Binding-site contacts:
Ligand atom O4' contacts residue GLN199 of chain 1.B at 2.5 Å (h-bond).
Ligand atom O4' contacts residue LEU198 of chain 1.B at 3.7 Å.
Ligand atom C1 contacts residue GLY88 of chain 1.B at 3.3 Å.
Ligand atom C3 contacts residue GLY88 of chain 1.B at 3.8 Å.
Ligand atom C4' contacts residue GLN199 of chain 1.B at 3.3 Å.
Ligand atom O2 contacts residue SER166 of chain 1.B at 2.9 Å (h-bond).
Ligand atom C5' contacts residue LEU198 of chain 1.B at 3.8 Å (hydrophobic).
Ligand atom C3 contacts residue SER166 of chain 1.B at 3.3 Å.
Ligand atom C5' contacts residue SER202 of chain 1.B at 3.7 Å.
Ligand atom C1' contacts residue TYR316 of chain 1.B at 3.6 Å (hydrophobic).
Ligand atom C6' contacts residue TYR316 of chain 1.B at 3.8 Å (hydrophobic).
Ligand atom C3 contacts residue TYR316 of chain 1.B at 4.0 Å (hydrophobic).
Ligand atom C4' contacts residue TYR316 of chain 1.B at 3.9 Å (hydrophobic).
Ligand atom C6' contacts residue LEU198 of chain 1.B at 4.0 Å (hydrophobic).
Ligand atom O1 contacts residue GLY87 of chain 1.B at 3.5 Å.
Ligand atom C2' contacts residue TYR316 of chain 1.B at 3.6 Å (hydrophobic).
Ligand atom O1 contacts residue THR167 of chain 1.B at 2.9 Å (h-bond).
Ligand atom C4' contacts residue LEU198 of chain 1.B at 3.7 Å (hydrophobic).
Ligand atom O2 contacts residue HIS417 of chain 1.B at 2.7 Å (h-bond).
Ligand atom C3' contacts residue PHE195 of chain 1.B at 3.8 Å (hydrophobic).
Ligand atom O4' contacts residue PHE314 of chain 1.B at 3.4 Å.
Ligand atom C4' contacts residue SER202 of chain 1.B at 3.9 Å.
Ligand atom C3' contacts residue LEU198 of chain 1.B at 3.9 Å (hydrophobic).
Ligand atom C1 contacts residue HIS417 of chain 1.B at 3.5 Å.
Ligand atom O4' contacts residue SER202 of chain 1.B at 3.2 Å (h-bond).
Ligand atom C1 contacts residue SER166 of chain 1.B at 2.4 Å.
Ligand atom C2 contacts residue ILE380 of chain 1.B at 4.0 Å (hydrophobic).
Ligand atom C5' contacts residue TYR316 of chain 1.B at 4.0 Å (hydrophobic).
Ligand atom O1 contacts residue SER166 of chain 1.B at 2.6 Å (h-bond).
Ligand atom C2 contacts residue SER166 of chain 1.B at 2.7 Å.
Ligand atom C2' contacts residue PHE195 of chain 1.B at 3.9 Å (hydrophobic).
Ligand atom C5' contacts residue PHE314 of chain 1.B at 3.8 Å (hydrophobic).
Ligand atom C4' contacts residue PHE314 of chain 1.B at 3.8 Å (hydrophobic).
Ligand atom O1 contacts residue GLY88 of chain 1.B at 2.7 Å (h-bond).
Ligand atom C3' contacts residue GLN199 of chain 1.B at 3.3 Å.
Ligand atom C1 contacts residue THR167 of chain 1.B at 3.9 Å.
Ligand atom C3' contacts residue TYR316 of chain 1.B at 3.8 Å (hydrophobic).
Ligand atom O2 contacts residue GLY88 of chain 1.B at 4.0 Å.
Ligand atom C3 contacts residue THR167 of chain 1.B at 3.9 Å.
Ligand atom C2 contacts residue HIS417 of chain 1.B at 3.9 Å.

Sequence of chain 1.B:
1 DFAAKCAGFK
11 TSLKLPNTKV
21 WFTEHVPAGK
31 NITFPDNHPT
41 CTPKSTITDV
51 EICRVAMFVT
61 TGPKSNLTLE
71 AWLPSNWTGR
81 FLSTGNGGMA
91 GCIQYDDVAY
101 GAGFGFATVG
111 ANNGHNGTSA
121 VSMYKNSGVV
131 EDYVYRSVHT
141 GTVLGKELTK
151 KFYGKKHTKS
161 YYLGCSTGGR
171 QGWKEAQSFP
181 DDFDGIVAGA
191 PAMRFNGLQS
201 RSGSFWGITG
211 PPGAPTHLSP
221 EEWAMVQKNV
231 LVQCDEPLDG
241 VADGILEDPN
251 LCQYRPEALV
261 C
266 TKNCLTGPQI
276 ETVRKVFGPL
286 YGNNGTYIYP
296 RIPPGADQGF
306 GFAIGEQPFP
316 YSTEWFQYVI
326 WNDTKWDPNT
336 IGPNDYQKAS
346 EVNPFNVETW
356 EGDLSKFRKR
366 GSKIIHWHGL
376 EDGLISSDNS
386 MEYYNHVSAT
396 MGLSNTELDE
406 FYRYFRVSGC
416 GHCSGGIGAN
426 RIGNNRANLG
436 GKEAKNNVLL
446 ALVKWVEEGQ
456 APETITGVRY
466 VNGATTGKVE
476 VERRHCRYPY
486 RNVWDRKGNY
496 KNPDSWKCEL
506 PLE

The small molecule below binds the protein below.
Small molecule (SMILES): O=C(O)/C=C/c1ccc(O)cc1